Sequence of chain 1.C:
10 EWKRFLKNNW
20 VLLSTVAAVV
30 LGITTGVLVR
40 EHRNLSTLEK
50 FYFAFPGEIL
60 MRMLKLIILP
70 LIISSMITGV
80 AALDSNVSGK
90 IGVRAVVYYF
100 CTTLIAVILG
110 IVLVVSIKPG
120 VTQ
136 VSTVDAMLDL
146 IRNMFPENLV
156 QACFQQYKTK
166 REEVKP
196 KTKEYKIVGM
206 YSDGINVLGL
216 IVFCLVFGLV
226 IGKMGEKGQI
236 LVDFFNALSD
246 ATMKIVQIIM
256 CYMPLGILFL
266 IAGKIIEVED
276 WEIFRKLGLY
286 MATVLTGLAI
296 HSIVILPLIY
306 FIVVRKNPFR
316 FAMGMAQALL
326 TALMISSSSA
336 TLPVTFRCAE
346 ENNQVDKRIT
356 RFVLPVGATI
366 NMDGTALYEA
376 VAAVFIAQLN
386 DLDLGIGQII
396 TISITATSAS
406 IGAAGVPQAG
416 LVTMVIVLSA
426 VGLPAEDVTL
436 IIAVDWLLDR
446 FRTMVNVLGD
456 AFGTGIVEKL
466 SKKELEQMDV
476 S

Binding-site contacts:
Ligand atom C3 contacts residue ASP444 of chain 1.C at 3.3 Å.
Ligand atom O3 contacts residue ASP444 of chain 1.C at 4.2 Å.
Ligand atom C contacts residue THR448 of chain 1.C at 3.5 Å.
Ligand atom O3 contacts residue ARG447 of chain 1.C at 2.8 Å (salt-bridge).
Ligand atom N1 contacts residue UR51 of chain 1.T at 1.5 Å.
Ligand atom N contacts residue SER333 of chain 1.C at 3.9 Å.
Ligand atom N1 contacts residue THR370 of chain 1.C at 3.4 Å (h-bond).
Ligand atom O contacts residue SER333 of chain 1.C at 3.7 Å.
Ligand atom C2 contacts residue THR448 of chain 1.C at 3.3 Å.
Ligand atom N contacts residue UR51 of chain 1.T at 0.6 Å (h-bond).
Ligand atom O1 contacts residue PRO412 of chain 1.C at 4.0 Å.
Ligand atom C2 contacts residue SER331 of chain 1.C at 4.0 Å.
Ligand atom C3 contacts residue UR51 of chain 1.T at 0.3 Å.
Ligand atom O1 contacts residue UR51 of chain 1.T at 0.2 Å (h-bond).
Ligand atom C5 contacts residue ASP444 of chain 1.C at 4.1 Å.
Ligand atom O2 contacts residue ASP444 of chain 1.C at 3.9 Å.
Ligand atom C contacts residue UR51 of chain 1.T at 0.4 Å.
Ligand atom C3 contacts residue THR448 of chain 1.C at 3.8 Å.
Ligand atom C contacts residue ASN451 of chain 1.C at 3.9 Å.
Ligand atom C4 contacts residue ARG447 of chain 1.C at 4.2 Å.
Ligand atom C5 contacts residue UR51 of chain 1.T at 0.4 Å.
Ligand atom C3 contacts residue ARG447 of chain 1.C at 3.4 Å.
Ligand atom C2 contacts residue ASP444 of chain 1.C at 3.5 Å.
Ligand atom C1 contacts residue UR51 of chain 1.T at 1.1 Å.
Ligand atom C3 contacts residue ASN451 of chain 1.C at 4.3 Å.
Ligand atom C2 contacts residue UR51 of chain 1.T at 1.3 Å.
Ligand atom O contacts residue THR448 of chain 1.C at 3.0 Å (h-bond).
Ligand atom O contacts residue ASN451 of chain 1.C at 3.2 Å (h-bond).
Ligand atom C contacts residue SER333 of chain 1.C at 4.2 Å.
Ligand atom C1 contacts residue PRO412 of chain 1.C at 4.2 Å (hydrophobic).
Ligand atom O3 contacts residue UR51 of chain 1.T at 1.0 Å.
Ligand atom O contacts residue UR51 of chain 1.T at 0.5 Å (h-bond).
Ligand atom O2 contacts residue PRO412 of chain 1.C at 2.8 Å (h-bond).
Ligand atom O2 contacts residue UR51 of chain 1.T at 1.4 Å (h-bond).
Ligand atom C5 contacts residue PRO412 of chain 1.C at 3.7 Å (hydrophobic).
Ligand atom C3 contacts residue THR370 of chain 1.C at 4.1 Å.
Ligand atom C5 contacts residue ARG447 of chain 1.C at 3.7 Å.
Ligand atom N1 contacts residue ARG447 of chain 1.C at 3.4 Å (salt-bridge).
Ligand atom C1 contacts residue ASP444 of chain 1.C at 4.1 Å.
Ligand atom C4 contacts residue UR51 of chain 1.T at 1.0 Å.

This small molecule binds to this protein.
Small molecule (SMILES): O=C1NO[C@@H]2[C@H]1CN[C@H]2C(=O)O